The protein below binds the small molecule below.
Small molecule (SMILES): CC(=O)N[C@@H]1[C@@H](O)[C@H](O)[C@@H](CO)O[C@H]1O

Binding-site contacts:
Ligand atom C2 contacts residue ASN297 of chain 1.A at 2.5 Å.
Ligand atom O5 contacts residue ASN297 of chain 1.A at 2.3 Å (h-bond).
Ligand atom C4 contacts residue ASN297 of chain 1.A at 4.2 Å.
Ligand atom C5 contacts residue ASN297 of chain 1.A at 3.6 Å.
Ligand atom O7 contacts residue ASN297 of chain 1.A at 3.4 Å (h-bond).
Ligand atom C7 contacts residue ASN297 of chain 1.A at 3.1 Å.
Ligand atom C6 contacts residue VAL355 of chain 1.A at 3.6 Å (hydrophobic).
Ligand atom C5 contacts residue VAL355 of chain 1.A at 4.5 Å (hydrophobic).
Ligand atom N2 contacts residue ASN297 of chain 1.A at 2.8 Å (h-bond).
Ligand atom O5 contacts residue ALA300 of chain 1.A at 4.5 Å.
Ligand atom C3 contacts residue ASN297 of chain 1.A at 3.8 Å.
Ligand atom O6 contacts residue ASN297 of chain 1.A at 4.4 Å.
Ligand atom O6 contacts residue VAL355 of chain 1.A at 3.2 Å.
Ligand atom C1 contacts residue ASN297 of chain 1.A at 1.4 Å.
Ligand atom C8 contacts residue ASN297 of chain 1.A at 3.5 Å.

Sequence of chain 1.A:
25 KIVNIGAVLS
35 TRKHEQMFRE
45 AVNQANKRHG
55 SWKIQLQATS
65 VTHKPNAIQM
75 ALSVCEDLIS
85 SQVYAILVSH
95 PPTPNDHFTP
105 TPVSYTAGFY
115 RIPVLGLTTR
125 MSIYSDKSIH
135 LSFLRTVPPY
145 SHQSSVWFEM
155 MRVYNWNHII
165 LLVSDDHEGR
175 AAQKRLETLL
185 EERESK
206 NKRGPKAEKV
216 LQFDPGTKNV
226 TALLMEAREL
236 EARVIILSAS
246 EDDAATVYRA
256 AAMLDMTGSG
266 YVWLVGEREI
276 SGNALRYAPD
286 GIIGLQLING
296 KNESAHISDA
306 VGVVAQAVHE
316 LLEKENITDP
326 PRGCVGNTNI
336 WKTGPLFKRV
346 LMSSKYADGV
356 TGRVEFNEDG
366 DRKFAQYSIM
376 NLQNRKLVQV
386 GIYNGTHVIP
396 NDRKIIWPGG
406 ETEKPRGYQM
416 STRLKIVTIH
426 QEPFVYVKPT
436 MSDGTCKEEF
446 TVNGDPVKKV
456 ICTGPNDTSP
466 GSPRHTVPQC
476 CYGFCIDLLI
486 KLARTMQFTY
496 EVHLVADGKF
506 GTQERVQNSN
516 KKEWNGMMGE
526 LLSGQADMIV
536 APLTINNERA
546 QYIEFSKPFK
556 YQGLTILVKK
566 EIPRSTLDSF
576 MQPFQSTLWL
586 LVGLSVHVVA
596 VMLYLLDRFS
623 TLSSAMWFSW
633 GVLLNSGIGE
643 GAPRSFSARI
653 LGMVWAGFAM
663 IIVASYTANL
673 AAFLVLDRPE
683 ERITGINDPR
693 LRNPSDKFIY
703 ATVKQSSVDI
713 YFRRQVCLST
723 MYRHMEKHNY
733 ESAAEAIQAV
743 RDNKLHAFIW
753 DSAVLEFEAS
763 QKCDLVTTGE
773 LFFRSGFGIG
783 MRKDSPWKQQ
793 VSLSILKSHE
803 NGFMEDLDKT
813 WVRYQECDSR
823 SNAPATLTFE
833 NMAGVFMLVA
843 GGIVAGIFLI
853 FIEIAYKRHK